The small molecule below binds the protein below.
Small molecule (SMILES): C[C@H](CC(=O)O)C(=O)C(=O)O

Sequence of chain 1.A:
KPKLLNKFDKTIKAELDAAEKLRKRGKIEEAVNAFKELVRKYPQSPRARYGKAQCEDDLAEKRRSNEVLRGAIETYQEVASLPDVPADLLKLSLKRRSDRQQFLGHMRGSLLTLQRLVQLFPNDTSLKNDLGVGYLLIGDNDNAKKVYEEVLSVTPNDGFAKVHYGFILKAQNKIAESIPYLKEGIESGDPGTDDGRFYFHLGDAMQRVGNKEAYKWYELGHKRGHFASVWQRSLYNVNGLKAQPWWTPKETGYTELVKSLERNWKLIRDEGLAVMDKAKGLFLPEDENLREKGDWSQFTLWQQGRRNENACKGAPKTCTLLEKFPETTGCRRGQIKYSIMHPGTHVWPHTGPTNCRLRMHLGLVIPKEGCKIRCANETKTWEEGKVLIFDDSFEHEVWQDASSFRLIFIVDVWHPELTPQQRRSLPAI

Binding-site contacts:
Ligand atom O02 contacts residue HIS396 of chain 1.A at 3.2 Å (h-bond).
Ligand atom O01 contacts residue HIS396 of chain 1.A at 3.3 Å (h-bond).
Ligand atom O04 contacts residue TRP296 of chain 1.A at 3.7 Å.
Ligand atom O01 contacts residue HIS350 of chain 1.A at 3.0 Å (h-bond).
Ligand atom C03 contacts residue TRP296 of chain 1.A at 3.6 Å (hydrophobic).
Ligand atom O01 contacts residue MN1 of chain 1.C at 2.1 Å.
Ligand atom C06 contacts residue ARG406 of chain 1.A at 3.4 Å.
Ligand atom O05 contacts residue MET341 of chain 1.A at 3.8 Å.
Ligand atom C05 contacts residue HIS396 of chain 1.A at 3.9 Å.
Ligand atom C04 contacts residue VAL398 of chain 1.A at 3.6 Å (hydrophobic).
Ligand atom O03 contacts residue ILE410 of chain 1.A at 3.5 Å.
Ligand atom C05 contacts residue ARG359 of chain 1.A at 3.6 Å.
Ligand atom O01 contacts residue TRP296 of chain 1.A at 3.9 Å.
Ligand atom O02 contacts residue ASP18 of chain 1.B at 3.0 Å (salt-bridge).
Ligand atom O03 contacts residue HIS361 of chain 1.A at 2.8 Å (h-bond).
Ligand atom O03 contacts residue ARG359 of chain 1.A at 3.6 Å.
Ligand atom O05 contacts residue ARG406 of chain 1.A at 2.7 Å (salt-bridge).
Ligand atom C05 contacts residue MN1 of chain 1.C at 2.8 Å.
Ligand atom C05 contacts residue ASP18 of chain 1.B at 3.4 Å.
Ligand atom C06 contacts residue SER339 of chain 1.A at 3.7 Å.
Ligand atom C01 contacts residue MN1 of chain 1.C at 2.8 Å.
Ligand atom C01 contacts residue HIS396 of chain 1.A at 3.9 Å.
Ligand atom O05 contacts residue ILE408 of chain 1.A at 3.9 Å.
Ligand atom O04 contacts residue ILE408 of chain 1.A at 3.5 Å.
Ligand atom O04 contacts residue MET341 of chain 1.A at 3.9 Å.
Ligand atom O02 contacts residue ARG359 of chain 1.A at 2.9 Å (salt-bridge).
Ligand atom O03 contacts residue PHE390 of chain 1.A at 3.8 Å.
Ligand atom C03 contacts residue ILE410 of chain 1.A at 3.9 Å (hydrophobic).
Ligand atom C06 contacts residue MET341 of chain 1.A at 3.8 Å (hydrophobic).
Ligand atom O02 contacts residue MN1 of chain 1.C at 2.1 Å.
Ligand atom C06 contacts residue ILE408 of chain 1.A at 3.7 Å (hydrophobic).
Ligand atom C04 contacts residue TRP296 of chain 1.A at 3.6 Å (hydrophobic).
Ligand atom O05 contacts residue TRP382 of chain 1.A at 3.6 Å.
Ligand atom C03 contacts residue SER339 of chain 1.A at 3.9 Å.
Ligand atom C04 contacts residue VAL347 of chain 1.A at 3.9 Å (hydrophobic).
Ligand atom C01 contacts residue ASP18 of chain 1.B at 3.5 Å.
Ligand atom O04 contacts residue ARG406 of chain 1.A at 2.8 Å (salt-bridge).
Ligand atom O01 contacts residue ASP18 of chain 1.B at 3.2 Å (salt-bridge).
Ligand atom O04 contacts residue SER339 of chain 1.A at 2.6 Å (h-bond).
Ligand atom O05 contacts residue VAL398 of chain 1.A at 3.8 Å.

Sequence of chain 1.B:
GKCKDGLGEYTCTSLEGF